Binding-site contacts:
Ligand atom CAM contacts residue VAL192 of chain 2.A at 3.3 Å (hydrophobic).
Ligand atom OAB contacts residue ILE113 of chain 2.A at 3.2 Å (h-bond).
Ligand atom CAK contacts residue MET195 of chain 2.A at 3.6 Å (hydrophobic).
Ligand atom CAG contacts residue PHE233 of chain 2.A at 3.2 Å (hydrophobic).
Ligand atom CAR contacts residue PHE135 of chain 2.A at 3.4 Å (hydrophobic).
Ligand atom OAW contacts residue MET195 of chain 2.A at 3.5 Å.
Ligand atom CAA contacts residue ILE24 of chain 2.C at 3.8 Å (hydrophobic).
Ligand atom CAI contacts residue TRP203 of chain 2.A at 3.6 Å (hydrophobic).
Ligand atom CAI contacts residue ASP112 of chain 2.A at 3.5 Å.
Ligand atom CAU contacts residue TRP203 of chain 2.A at 3.7 Å (hydrophobic).
Ligand atom CAD contacts residue GLN202 of chain 2.A at 3.5 Å.
Ligand atom CAA contacts residue PRO177 of chain 2.A at 3.8 Å (hydrophobic).
Ligand atom CAZ contacts residue MET195 of chain 2.A at 3.9 Å (hydrophobic).
Ligand atom OAW contacts residue ILE111 of chain 2.A at 3.6 Å.
Ligand atom CAD contacts residue ASN228 of chain 2.A at 3.5 Å.
Ligand atom CAL contacts residue ILE111 of chain 2.A at 3.6 Å (hydrophobic).
Ligand atom CAP contacts residue ILE111 of chain 2.A at 3.8 Å (hydrophobic).
Ligand atom CAU contacts residue ASN228 of chain 2.A at 3.6 Å.
Ligand atom OAB contacts residue ASP112 of chain 2.A at 3.5 Å.
Ligand atom CAY contacts residue PHE155 of chain 2.A at 3.8 Å (hydrophobic).
Ligand atom CAE contacts residue ASP112 of chain 2.A at 3.7 Å.
Ligand atom NBE contacts residue ASN228 of chain 2.A at 3.9 Å.
Ligand atom CAH contacts residue ASN228 of chain 2.A at 3.2 Å.
Ligand atom CBC contacts residue ASN228 of chain 2.A at 3.9 Å.
Ligand atom NBE contacts residue TRP203 of chain 2.A at 3.2 Å.
Ligand atom CAC contacts residue PHE137 of chain 2.A at 3.8 Å (hydrophobic).
Ligand atom CAE contacts residue THR114 of chain 2.A at 3.5 Å.
Ligand atom CAC contacts residue PHE233 of chain 2.A at 3.1 Å (hydrophobic).
Ligand atom CAT contacts residue TYR201 of chain 2.A at 3.5 Å (hydrophobic).
Ligand atom CAH contacts residue GLN202 of chain 2.A at 3.7 Å.
Ligand atom CAJ contacts residue ILE111 of chain 2.A at 3.3 Å (hydrophobic).
Ligand atom CAN contacts residue PHE155 of chain 2.A at 3.6 Å (hydrophobic).
Ligand atom CAX contacts residue TRP203 of chain 2.A at 3.6 Å (hydrophobic).
Ligand atom CAK contacts residue VAL192 of chain 2.A at 3.1 Å (hydrophobic).
Ligand atom CAM contacts residue ILE24 of chain 2.C at 3.7 Å (hydrophobic).
Ligand atom CAH contacts residue TRP203 of chain 2.A at 3.5 Å (hydrophobic).
Ligand atom CAG contacts residue PHE137 of chain 2.A at 3.7 Å (hydrophobic).
Ligand atom CAU contacts residue TYR201 of chain 2.A at 3.8 Å (hydrophobic).
Ligand atom CAI contacts residue THR114 of chain 2.A at 3.8 Å.
Ligand atom CBC contacts residue TRP203 of chain 2.A at 3.2 Å (hydrophobic).

Sequence of chain 2.C:
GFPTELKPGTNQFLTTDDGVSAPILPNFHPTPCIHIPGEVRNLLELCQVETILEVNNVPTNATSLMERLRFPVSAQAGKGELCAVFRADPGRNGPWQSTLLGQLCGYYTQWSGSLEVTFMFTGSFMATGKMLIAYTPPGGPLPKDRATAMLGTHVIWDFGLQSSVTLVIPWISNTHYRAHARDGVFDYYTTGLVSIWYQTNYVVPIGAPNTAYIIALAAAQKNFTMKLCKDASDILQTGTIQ

This protein binds this small molecule.
Small molecule (SMILES): Cc1cccc(-c2ccc(OCCCCCN3CCN(c4ccncc4)C3=O)cc2)c1

Sequence of chain 2.A:
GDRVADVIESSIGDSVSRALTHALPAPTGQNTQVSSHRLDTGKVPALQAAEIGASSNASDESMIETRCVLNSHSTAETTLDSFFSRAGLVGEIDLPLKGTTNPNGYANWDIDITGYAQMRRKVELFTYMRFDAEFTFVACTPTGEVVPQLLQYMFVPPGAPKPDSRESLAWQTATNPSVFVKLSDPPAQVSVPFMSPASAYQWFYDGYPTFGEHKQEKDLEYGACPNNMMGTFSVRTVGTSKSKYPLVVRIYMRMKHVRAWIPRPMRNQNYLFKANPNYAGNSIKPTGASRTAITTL